Binding-site contacts:
Ligand atom O6 contacts residue TYR230 of chain 1.D at 3.2 Å.
Ligand atom C1 contacts residue ASN226 of chain 1.D at 1.4 Å.
Ligand atom C4 contacts residue ASN226 of chain 1.D at 4.3 Å.
Ligand atom C6 contacts residue TYR230 of chain 1.D at 3.8 Å (hydrophobic).
Ligand atom N2 contacts residue ASN226 of chain 1.D at 3.1 Å (h-bond).
Ligand atom C1 contacts residue THR231 of chain 1.D at 3.8 Å.
Ligand atom C7 contacts residue ASN226 of chain 1.D at 3.5 Å.
Ligand atom C5 contacts residue TYR230 of chain 1.D at 4.3 Å (hydrophobic).
Ligand atom O7 contacts residue ASN226 of chain 1.D at 2.7 Å (h-bond).
Ligand atom C3 contacts residue ASN226 of chain 1.D at 3.9 Å.
Ligand atom C6 contacts residue THR231 of chain 1.D at 3.7 Å.
Ligand atom C5 contacts residue ASN226 of chain 1.D at 3.5 Å.
Ligand atom C4 contacts residue THR231 of chain 1.D at 4.2 Å.
Ligand atom O5 contacts residue THR231 of chain 1.D at 3.7 Å.
Ligand atom O6 contacts residue THR231 of chain 1.D at 3.0 Å (h-bond).
Ligand atom O5 contacts residue ASN226 of chain 1.D at 2.4 Å (h-bond).
Ligand atom O4 contacts residue THR231 of chain 1.D at 3.8 Å.
Ligand atom C5 contacts residue THR231 of chain 1.D at 3.5 Å.
Ligand atom C2 contacts residue ASN226 of chain 1.D at 2.8 Å.

The small molecule below binds the protein below.
Small molecule (SMILES): CC(=O)N[C@@H]1[C@@H](O)[C@H](O)[C@@H](CO)O[C@H]1O

Sequence of chain 1.D:
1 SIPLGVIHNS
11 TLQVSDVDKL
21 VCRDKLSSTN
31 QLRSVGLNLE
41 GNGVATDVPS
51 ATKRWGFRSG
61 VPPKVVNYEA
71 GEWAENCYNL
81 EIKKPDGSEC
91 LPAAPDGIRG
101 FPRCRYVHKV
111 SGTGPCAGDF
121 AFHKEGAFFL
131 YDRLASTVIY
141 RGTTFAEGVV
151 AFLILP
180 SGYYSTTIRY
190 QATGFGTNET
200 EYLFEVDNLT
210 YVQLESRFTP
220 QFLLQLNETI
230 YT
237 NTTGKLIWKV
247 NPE